Binding-site contacts:
Ligand atom O7 contacts residue ASN239 of chain 1.A at 3.2 Å (h-bond).
Ligand atom C7 contacts residue ASN239 of chain 1.A at 3.4 Å.
Ligand atom C3 contacts residue ASN239 of chain 1.A at 3.8 Å.
Ligand atom C8 contacts residue ASN239 of chain 1.A at 4.5 Å.
Ligand atom O5 contacts residue ASN239 of chain 1.A at 2.4 Å (h-bond).
Ligand atom O3 contacts residue ASN239 of chain 1.A at 4.3 Å.
Ligand atom C1 contacts residue ASN239 of chain 1.A at 1.4 Å.
Ligand atom C4 contacts residue ASN239 of chain 1.A at 4.3 Å.
Ligand atom C5 contacts residue ASN239 of chain 1.A at 3.7 Å.
Ligand atom N2 contacts residue ASN239 of chain 1.A at 3.1 Å (h-bond).
Ligand atom C2 contacts residue ASN239 of chain 1.A at 2.5 Å.

Sequence of chain 1.A:
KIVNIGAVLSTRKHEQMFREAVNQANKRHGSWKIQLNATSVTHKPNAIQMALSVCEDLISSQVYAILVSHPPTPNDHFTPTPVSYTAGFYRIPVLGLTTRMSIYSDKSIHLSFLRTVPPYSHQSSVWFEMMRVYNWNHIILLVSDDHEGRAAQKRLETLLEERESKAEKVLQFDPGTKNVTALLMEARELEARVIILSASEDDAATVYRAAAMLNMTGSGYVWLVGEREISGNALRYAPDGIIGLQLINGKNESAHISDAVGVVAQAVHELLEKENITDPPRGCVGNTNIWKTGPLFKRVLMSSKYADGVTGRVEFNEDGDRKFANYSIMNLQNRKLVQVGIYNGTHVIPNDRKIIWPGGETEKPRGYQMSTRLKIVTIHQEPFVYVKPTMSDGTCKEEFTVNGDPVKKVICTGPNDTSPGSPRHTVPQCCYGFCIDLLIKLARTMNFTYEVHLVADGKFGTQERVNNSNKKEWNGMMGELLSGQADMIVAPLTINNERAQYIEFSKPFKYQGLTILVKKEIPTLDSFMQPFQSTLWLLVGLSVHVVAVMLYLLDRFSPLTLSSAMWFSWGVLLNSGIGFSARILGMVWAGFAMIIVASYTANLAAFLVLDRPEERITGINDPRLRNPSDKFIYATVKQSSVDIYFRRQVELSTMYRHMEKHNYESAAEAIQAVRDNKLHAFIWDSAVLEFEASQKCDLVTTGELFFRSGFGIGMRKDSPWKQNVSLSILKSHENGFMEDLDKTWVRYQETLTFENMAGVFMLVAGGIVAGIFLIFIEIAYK

This protein binds this small molecule.
Small molecule (SMILES): CC(=O)N[C@@H]1[C@@H](O)[C@H](O)[C@@H](CO)O[C@H]1O